Binding-site contacts:
Ligand atom O7 contacts residue ASN282 of chain 1.C at 3.7 Å.
Ligand atom C1 contacts residue ASN282 of chain 1.C at 1.4 Å.
Ligand atom C1 contacts residue GLU281 of chain 1.C at 3.9 Å.
Ligand atom C8 contacts residue GLU281 of chain 1.C at 3.4 Å.
Ligand atom C3 contacts residue ASN282 of chain 1.C at 3.8 Å.
Ligand atom C2 contacts residue GLU281 of chain 1.C at 3.7 Å.
Ligand atom C4 contacts residue ASN282 of chain 1.C at 4.3 Å.
Ligand atom C8 contacts residue ASN280 of chain 1.C at 3.5 Å.
Ligand atom C3 contacts residue GLU281 of chain 1.C at 4.2 Å.
Ligand atom N2 contacts residue ASN280 of chain 1.C at 4.4 Å.
Ligand atom N2 contacts residue GLU281 of chain 1.C at 2.8 Å (salt-bridge).
Ligand atom N2 contacts residue ASN282 of chain 1.C at 2.9 Å (h-bond).
Ligand atom C7 contacts residue GLU281 of chain 1.C at 3.5 Å.
Ligand atom O6 contacts residue ASN282 of chain 1.C at 4.0 Å.
Ligand atom C7 contacts residue ASN282 of chain 1.C at 3.5 Å.
Ligand atom C5 contacts residue ASN282 of chain 1.C at 3.7 Å.
Ligand atom C2 contacts residue ASN282 of chain 1.C at 2.5 Å.
Ligand atom O7 contacts residue ASN280 of chain 1.C at 4.1 Å.
Ligand atom C7 contacts residue ASN280 of chain 1.C at 3.8 Å.
Ligand atom O5 contacts residue ASN282 of chain 1.C at 2.4 Å (h-bond).

The small molecule below binds the protein below.
Small molecule (SMILES): CC(=O)N[C@@H]1[C@@H](O)[C@H](O)[C@@H](CO)O[C@H]1O

Sequence of chain 1.C:
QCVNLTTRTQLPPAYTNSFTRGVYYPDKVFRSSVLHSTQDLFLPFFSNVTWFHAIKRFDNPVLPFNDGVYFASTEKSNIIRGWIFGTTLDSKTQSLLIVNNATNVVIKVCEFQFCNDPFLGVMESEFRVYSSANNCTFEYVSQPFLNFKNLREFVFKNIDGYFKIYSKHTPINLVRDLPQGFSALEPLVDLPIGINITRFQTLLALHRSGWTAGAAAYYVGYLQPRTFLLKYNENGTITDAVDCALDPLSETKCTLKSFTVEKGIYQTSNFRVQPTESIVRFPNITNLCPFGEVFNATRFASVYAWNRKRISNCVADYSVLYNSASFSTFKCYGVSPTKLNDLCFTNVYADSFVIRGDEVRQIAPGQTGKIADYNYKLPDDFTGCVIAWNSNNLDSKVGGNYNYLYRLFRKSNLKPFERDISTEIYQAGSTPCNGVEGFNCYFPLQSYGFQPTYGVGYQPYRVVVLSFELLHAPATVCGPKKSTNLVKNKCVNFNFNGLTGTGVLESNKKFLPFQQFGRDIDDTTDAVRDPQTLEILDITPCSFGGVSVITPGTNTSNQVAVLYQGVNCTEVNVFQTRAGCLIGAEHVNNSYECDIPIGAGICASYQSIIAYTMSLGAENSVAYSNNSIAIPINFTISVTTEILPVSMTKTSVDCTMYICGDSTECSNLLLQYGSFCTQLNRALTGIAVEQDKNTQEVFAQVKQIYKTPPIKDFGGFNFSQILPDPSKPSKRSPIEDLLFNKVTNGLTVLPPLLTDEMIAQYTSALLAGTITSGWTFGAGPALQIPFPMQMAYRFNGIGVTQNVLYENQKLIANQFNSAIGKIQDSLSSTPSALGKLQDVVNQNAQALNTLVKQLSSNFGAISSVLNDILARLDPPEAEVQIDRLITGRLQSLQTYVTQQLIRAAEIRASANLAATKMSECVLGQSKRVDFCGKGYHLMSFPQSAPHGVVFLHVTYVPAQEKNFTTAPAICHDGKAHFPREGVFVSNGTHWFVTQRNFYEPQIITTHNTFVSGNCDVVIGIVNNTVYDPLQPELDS